The protein below binds the small molecule below.
Small molecule (SMILES): C[C@H](N)C(=O)O

Sequence of chain 1.KB:
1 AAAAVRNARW

Binding-site contacts:
Ligand atom CA contacts residue TRP10 of chain 1.KB at 4.0 Å (hydrophobic).
Ligand atom O contacts residue TRP10 of chain 1.KB at 3.6 Å.
Ligand atom N contacts residue TRP10 of chain 1.KB at 3.5 Å (h-bond).
Ligand atom CB contacts residue TRP10 of chain 1.KB at 3.7 Å (hydrophobic).
Ligand atom C contacts residue TRP10 of chain 1.KB at 4.1 Å (hydrophobic).
Ligand atom N contacts residue ARG9 of chain 1.KB at 4.3 Å.